Sequence of chain 1.A:
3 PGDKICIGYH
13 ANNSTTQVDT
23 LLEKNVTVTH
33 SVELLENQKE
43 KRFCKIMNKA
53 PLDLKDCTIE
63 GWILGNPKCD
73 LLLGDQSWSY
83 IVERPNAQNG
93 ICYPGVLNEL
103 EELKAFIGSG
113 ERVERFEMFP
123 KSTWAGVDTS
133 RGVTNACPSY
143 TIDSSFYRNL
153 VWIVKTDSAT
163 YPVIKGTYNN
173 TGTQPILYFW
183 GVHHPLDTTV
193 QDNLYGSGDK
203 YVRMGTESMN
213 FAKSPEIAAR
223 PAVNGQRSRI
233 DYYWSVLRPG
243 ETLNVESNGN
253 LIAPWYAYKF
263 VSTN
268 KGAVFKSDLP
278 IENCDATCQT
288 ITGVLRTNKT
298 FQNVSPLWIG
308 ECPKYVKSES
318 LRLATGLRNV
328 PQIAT

A protein and the small-molecule ligand that binds it are described below.
Small molecule (SMILES): CC(=O)N[C@@H]1[C@@H](O)[C@H](O)[C@@H](CO)O[C@H]1O

Binding-site contacts:
Ligand atom C8 contacts residue PRO223 of chain 1.C at 4.0 Å (hydrophobic).
Ligand atom O5 contacts residue ASN171 of chain 1.A at 2.3 Å (h-bond).
Ligand atom C7 contacts residue THR244 of chain 1.A at 4.0 Å.
Ligand atom N2 contacts residue ASN171 of chain 1.A at 2.9 Å (h-bond).
Ligand atom O5 contacts residue THR173 of chain 1.A at 4.3 Å.
Ligand atom C5 contacts residue ASN171 of chain 1.A at 3.6 Å.
Ligand atom C8 contacts residue THR244 of chain 1.A at 3.9 Å.
Ligand atom C1 contacts residue ASN171 of chain 1.A at 1.4 Å.
Ligand atom O7 contacts residue ASN171 of chain 1.A at 3.5 Å (h-bond).
Ligand atom C6 contacts residue THR173 of chain 1.A at 4.3 Å.
Ligand atom C4 contacts residue ASN171 of chain 1.A at 4.2 Å.
Ligand atom C2 contacts residue ASN171 of chain 1.A at 2.5 Å.
Ligand atom C3 contacts residue ASN171 of chain 1.A at 3.8 Å.
Ligand atom C1 contacts residue THR244 of chain 1.A at 3.4 Å.
Ligand atom N2 contacts residue THR244 of chain 1.A at 3.6 Å.
Ligand atom C7 contacts residue ASN171 of chain 1.A at 3.4 Å.
Ligand atom C2 contacts residue THR244 of chain 1.A at 4.2 Å.

Sequence of chain 1.C:
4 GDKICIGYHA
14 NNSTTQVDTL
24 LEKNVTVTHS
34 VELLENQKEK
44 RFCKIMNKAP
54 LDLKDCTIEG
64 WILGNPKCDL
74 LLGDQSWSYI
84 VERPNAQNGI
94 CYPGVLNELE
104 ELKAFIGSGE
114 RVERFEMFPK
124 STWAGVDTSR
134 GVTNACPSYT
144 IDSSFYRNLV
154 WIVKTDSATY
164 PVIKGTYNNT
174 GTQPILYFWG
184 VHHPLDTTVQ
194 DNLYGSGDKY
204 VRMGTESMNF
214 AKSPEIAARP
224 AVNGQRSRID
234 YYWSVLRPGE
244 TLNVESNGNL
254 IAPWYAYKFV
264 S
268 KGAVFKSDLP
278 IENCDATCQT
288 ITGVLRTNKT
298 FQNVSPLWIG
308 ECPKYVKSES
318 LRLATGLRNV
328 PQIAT